Sequence of chain 2.A:
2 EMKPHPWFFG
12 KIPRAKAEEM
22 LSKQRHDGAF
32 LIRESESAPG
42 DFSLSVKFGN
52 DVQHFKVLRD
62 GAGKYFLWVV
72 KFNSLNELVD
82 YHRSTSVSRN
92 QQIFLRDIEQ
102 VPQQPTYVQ

A small-molecule ligand and the protein it binds are described below.
Small molecule (SMILES): Cn1cc(CCC(=O)N[C@@H](Cc2ccc(OP(=O)(O)O)cc2)C(=O)NC2(C(=O)N[C@@H](CC(N)=O)C(N)=O)CCCCC2)c2ccccc21

Binding-site contacts:
Ligand atom ND2 contacts residue LYS57 of chain 2.A at 2.7 Å (salt-bridge).
Ligand atom CG contacts residue GLN54 of chain 2.A at 3.7 Å.
Ligand atom P contacts residue SER36 of chain 2.A at 3.8 Å.
Ligand atom OH contacts residue SER38 of chain 2.A at 3.4 Å (h-bond).
Ligand atom O3P contacts residue ARG34 of chain 2.A at 3.4 Å (salt-bridge).
Ligand atom CAI contacts residue ARG15 of chain 2.A at 3.7 Å.
Ligand atom CG contacts residue LYS57 of chain 2.A at 3.6 Å.
Ligand atom O3P contacts residue SER36 of chain 2.A at 2.8 Å (h-bond).
Ligand atom CA contacts residue HIS55 of chain 2.A at 3.3 Å.
Ligand atom CG contacts residue HIS55 of chain 2.A at 3.7 Å.
Ligand atom CB contacts residue TRP69 of chain 2.A at 3.5 Å (hydrophobic).
Ligand atom O contacts residue TRP69 of chain 2.A at 3.4 Å.
Ligand atom CB contacts residue PHE56 of chain 2.A at 3.3 Å (hydrophobic).
Ligand atom P contacts residue ARG34 of chain 2.A at 3.8 Å.
Ligand atom CZ contacts residue ARG15 of chain 2.A at 3.5 Å.
Ligand atom OD1 contacts residue PHE56 of chain 2.A at 3.4 Å.
Ligand atom CG contacts residue LYS57 of chain 2.A at 3.6 Å.
Ligand atom CB contacts residue HIS55 of chain 2.A at 3.7 Å.
Ligand atom ND2 contacts residue LEU68 of chain 2.A at 3.0 Å (h-bond).
Ligand atom O contacts residue LYS57 of chain 2.A at 3.8 Å.
Ligand atom CE2 contacts residue ARG15 of chain 2.A at 3.5 Å.
Ligand atom CG contacts residue PHE56 of chain 2.A at 3.6 Å (hydrophobic).
Ligand atom N contacts residue HIS55 of chain 2.A at 2.8 Å (h-bond).
Ligand atom O3P contacts residue SER44 of chain 2.A at 2.7 Å (h-bond).
Ligand atom CA contacts residue TRP69 of chain 2.A at 3.4 Å (hydrophobic).
Ligand atom CAC contacts residue ARG15 of chain 2.A at 3.5 Å.
Ligand atom OAB contacts residue ARG15 of chain 2.A at 2.8 Å (salt-bridge).
Ligand atom CAL contacts residue ARG15 of chain 2.A at 3.7 Å.
Ligand atom CB contacts residue LEU68 of chain 2.A at 3.7 Å (hydrophobic).
Ligand atom O1P contacts residue SER38 of chain 2.A at 2.5 Å (h-bond).
Ligand atom OH contacts residue ARG15 of chain 2.A at 3.8 Å.
Ligand atom P contacts residue SER38 of chain 2.A at 3.6 Å.
Ligand atom OAB contacts residue HIS55 of chain 2.A at 3.7 Å.
Ligand atom CAF contacts residue ARG15 of chain 2.A at 3.5 Å.
Ligand atom C contacts residue HIS55 of chain 2.A at 3.6 Å.
Ligand atom O2P contacts residue ARG34 of chain 2.A at 2.6 Å (salt-bridge).
Ligand atom O2P contacts residue ARG15 of chain 2.A at 2.8 Å (salt-bridge).
Ligand atom O1P contacts residue SER36 of chain 2.A at 3.6 Å.
Ligand atom OD1 contacts residue LYS57 of chain 2.A at 2.8 Å (salt-bridge).
Ligand atom CB contacts residue LYS57 of chain 2.A at 3.8 Å.